Sequence of chain 1.A:
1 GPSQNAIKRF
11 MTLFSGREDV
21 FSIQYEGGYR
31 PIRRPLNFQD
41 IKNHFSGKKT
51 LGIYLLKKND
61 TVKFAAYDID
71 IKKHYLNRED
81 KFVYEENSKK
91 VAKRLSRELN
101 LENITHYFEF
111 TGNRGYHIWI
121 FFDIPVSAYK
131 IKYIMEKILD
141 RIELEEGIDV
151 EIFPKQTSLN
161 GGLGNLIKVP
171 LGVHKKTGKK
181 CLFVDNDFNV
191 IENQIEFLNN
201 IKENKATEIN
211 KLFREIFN

Binding-site contacts:
Ligand atom O2G contacts residue ASN113 of chain 1.A at 3.0 Å (h-bond).
Ligand atom O1G contacts residue ARG114 of chain 1.A at 2.9 Å (salt-bridge).
Ligand atom O3G contacts residue ASP70 of chain 1.A at 2.9 Å (salt-bridge).
Ligand atom O1A contacts residue ARG114 of chain 1.A at 3.1 Å (salt-bridge).
Ligand atom O1A contacts residue ASP70 of chain 1.A at 3.0 Å (salt-bridge).
Ligand atom O1A contacts residue ASP68 of chain 1.A at 3.3 Å (salt-bridge).
Ligand atom PG contacts residue CO1 of chain 1.E at 3.4 Å.
Ligand atom O1G contacts residue THR111 of chain 1.A at 2.5 Å (h-bond).
Ligand atom O3B contacts residue LYS168 of chain 1.A at 3.6 Å.
Ligand atom PG contacts residue THR111 of chain 1.A at 3.5 Å.
Ligand atom PA contacts residue CO1 of chain 1.E at 3.2 Å.
Ligand atom N6 contacts residue GLY28 of chain 1.A at 3.5 Å.
Ligand atom O3G contacts residue CO1 of chain 1.E at 2.3 Å.
Ligand atom O4' contacts residue LEU166 of chain 1.A at 3.5 Å (h-bond).
Ligand atom O3B contacts residue THR111 of chain 1.A at 3.4 Å.
Ligand atom C5 contacts residue TYR29 of chain 1.A at 3.5 Å (hydrophobic).
Ligand atom C4' contacts residue PHE153 of chain 1.A at 3.6 Å (hydrophobic).
Ligand atom O2B contacts residue HIS117 of chain 1.A at 3.1 Å (h-bond).
Ligand atom O3B contacts residue CO1 of chain 1.E at 3.6 Å.
Ligand atom N3 contacts residue LEU166 of chain 1.A at 3.5 Å.
Ligand atom C4 contacts residue TYR29 of chain 1.A at 3.6 Å (hydrophobic).
Ligand atom O3G contacts residue ARG114 of chain 1.A at 2.9 Å (salt-bridge).
Ligand atom O3B contacts residue HIS174 of chain 1.A at 3.7 Å.
Ligand atom PB contacts residue CO1 of chain 1.E at 3.1 Å.
Ligand atom O1B contacts residue LYS168 of chain 1.A at 3.1 Å (salt-bridge).
Ligand atom O3' contacts residue ILE167 of chain 1.A at 3.6 Å.
Ligand atom C8 contacts residue TYR29 of chain 1.A at 3.5 Å (hydrophobic).
Ligand atom N7 contacts residue TYR29 of chain 1.A at 3.6 Å.
Ligand atom N3A contacts residue CO1 of chain 1.E at 3.5 Å.
Ligand atom O1A contacts residue CO1 of chain 1.E at 2.2 Å.
Ligand atom O5' contacts residue ASP68 of chain 1.A at 3.1 Å (salt-bridge).
Ligand atom C2 contacts residue LEU166 of chain 1.A at 3.6 Å (hydrophobic).
Ligand atom O3' contacts residue LYS168 of chain 1.A at 3.1 Å (salt-bridge).
Ligand atom C2' contacts residue LEU166 of chain 1.A at 3.3 Å (hydrophobic).
Ligand atom C1' contacts residue LEU166 of chain 1.A at 3.2 Å (hydrophobic).
Ligand atom O2A contacts residue ARG114 of chain 1.A at 3.6 Å.
Ligand atom O2B contacts residue ASP68 of chain 1.A at 3.1 Å (salt-bridge).
Ligand atom O2B contacts residue CO1 of chain 1.E at 2.1 Å.
Ligand atom O1G contacts residue ASN113 of chain 1.A at 3.1 Å.
Ligand atom O2G contacts residue HIS174 of chain 1.A at 3.0 Å (h-bond).

A small-molecule ligand and the protein it binds are described below.
Small molecule (SMILES): Nc1ncnc2c1ncn2[C@H]1C[C@H](O)[C@@H](CO[P](=O)(O)N[P](=O)(O)OP(=O)(O)O)O1